A protein and the small-molecule ligand that binds it are described below.
Small molecule (SMILES): CC(C)=CCC/C(C)=C/CC/C(C)=C/CO[P](=O)(O)OP(=O)(O)O

Sequence of chain 1.C:
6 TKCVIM

Sequence of chain 1.A:
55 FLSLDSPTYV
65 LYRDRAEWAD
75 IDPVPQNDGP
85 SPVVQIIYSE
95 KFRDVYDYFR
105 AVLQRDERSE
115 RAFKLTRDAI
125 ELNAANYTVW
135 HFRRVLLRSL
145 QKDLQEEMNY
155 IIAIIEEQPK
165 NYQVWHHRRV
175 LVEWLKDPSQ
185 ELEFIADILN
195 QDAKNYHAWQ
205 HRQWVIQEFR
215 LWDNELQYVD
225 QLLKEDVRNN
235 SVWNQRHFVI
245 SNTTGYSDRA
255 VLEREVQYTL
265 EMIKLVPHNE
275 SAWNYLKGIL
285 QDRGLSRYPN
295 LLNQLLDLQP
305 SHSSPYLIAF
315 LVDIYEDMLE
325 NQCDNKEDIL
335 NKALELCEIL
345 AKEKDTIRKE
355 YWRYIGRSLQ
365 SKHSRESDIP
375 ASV

Binding-site contacts:
Ligand atom C4 contacts residue VAL9 of chain 1.C at 3.7 Å (hydrophobic).
Ligand atom O2B contacts residue HIS248 of chain 1.B at 2.8 Å (h-bond).
Ligand atom C11 contacts residue ILE10 of chain 1.C at 3.8 Å (hydrophobic).
Ligand atom O2A contacts residue LYS164 of chain 1.A at 3.1 Å (salt-bridge).
Ligand atom C12 contacts residue CYS254 of chain 1.B at 3.6 Å (hydrophobic).
Ligand atom C9 contacts residue GLY250 of chain 1.B at 3.4 Å.
Ligand atom C5 contacts residue TYR251 of chain 1.B at 4.0 Å (hydrophobic).
Ligand atom C14 contacts residue ILE10 of chain 1.C at 3.8 Å (hydrophobic).
Ligand atom O1 contacts residue VAL9 of chain 1.C at 3.7 Å.
Ligand atom O3A contacts residue TYR300 of chain 1.B at 3.7 Å.
Ligand atom C8 contacts residue GLY250 of chain 1.B at 3.5 Å.
Ligand atom O2A contacts residue VAL9 of chain 1.C at 4.0 Å.
Ligand atom O2B contacts residue ARG291 of chain 1.B at 2.8 Å (salt-bridge).
Ligand atom O2B contacts residue TYR300 of chain 1.B at 3.6 Å.
Ligand atom C10 contacts residue TRP303 of chain 1.B at 3.5 Å (hydrophobic).
Ligand atom C5 contacts residue HIS248 of chain 1.B at 3.9 Å.
Ligand atom PA contacts residue LYS164 of chain 1.A at 4.0 Å.
Ligand atom C14 contacts residue ARG202 of chain 1.B at 3.9 Å.
Ligand atom O1A contacts residue LYS164 of chain 1.A at 3.7 Å.
Ligand atom C4 contacts residue TYR166 of chain 1.A at 3.6 Å (hydrophobic).
Ligand atom C2 contacts residue HIS248 of chain 1.B at 3.3 Å.
Ligand atom C15 contacts residue TYR205 of chain 1.B at 3.8 Å (hydrophobic).
Ligand atom C10 contacts residue TYR361 of chain 1.B at 3.8 Å (hydrophobic).
Ligand atom O3B contacts residue TYR300 of chain 1.B at 2.6 Å (h-bond).
Ligand atom C8 contacts residue ILE10 of chain 1.C at 3.8 Å (hydrophobic).
Ligand atom O1A contacts residue LYS294 of chain 1.B at 3.6 Å (salt-bridge).
Ligand atom C1 contacts residue ARG291 of chain 1.B at 4.0 Å.
Ligand atom C12 contacts residue TRP303 of chain 1.B at 3.6 Å (hydrophobic).
Ligand atom O1B contacts residue ARG291 of chain 1.B at 4.0 Å.
Ligand atom O1A contacts residue ARG291 of chain 1.B at 2.8 Å (salt-bridge).
Ligand atom C10 contacts residue ILE10 of chain 1.C at 3.6 Å (hydrophobic).
Ligand atom PB contacts residue TYR300 of chain 1.B at 3.6 Å.
Ligand atom C6 contacts residue VAL9 of chain 1.C at 3.8 Å (hydrophobic).
Ligand atom C5 contacts residue TYR166 of chain 1.A at 3.8 Å (hydrophobic).
Ligand atom C14 contacts residue TRP102 of chain 1.B at 3.9 Å (hydrophobic).
Ligand atom O1B contacts residue LYS294 of chain 1.B at 2.8 Å (salt-bridge).
Ligand atom C4 contacts residue HIS201 of chain 1.A at 4.0 Å.
Ligand atom C15 contacts residue CYS254 of chain 1.B at 3.9 Å (hydrophobic).
Ligand atom C10 contacts residue GLY250 of chain 1.B at 3.8 Å.
Ligand atom C1 contacts residue HIS248 of chain 1.B at 3.9 Å.

Sequence of chain 1.B:
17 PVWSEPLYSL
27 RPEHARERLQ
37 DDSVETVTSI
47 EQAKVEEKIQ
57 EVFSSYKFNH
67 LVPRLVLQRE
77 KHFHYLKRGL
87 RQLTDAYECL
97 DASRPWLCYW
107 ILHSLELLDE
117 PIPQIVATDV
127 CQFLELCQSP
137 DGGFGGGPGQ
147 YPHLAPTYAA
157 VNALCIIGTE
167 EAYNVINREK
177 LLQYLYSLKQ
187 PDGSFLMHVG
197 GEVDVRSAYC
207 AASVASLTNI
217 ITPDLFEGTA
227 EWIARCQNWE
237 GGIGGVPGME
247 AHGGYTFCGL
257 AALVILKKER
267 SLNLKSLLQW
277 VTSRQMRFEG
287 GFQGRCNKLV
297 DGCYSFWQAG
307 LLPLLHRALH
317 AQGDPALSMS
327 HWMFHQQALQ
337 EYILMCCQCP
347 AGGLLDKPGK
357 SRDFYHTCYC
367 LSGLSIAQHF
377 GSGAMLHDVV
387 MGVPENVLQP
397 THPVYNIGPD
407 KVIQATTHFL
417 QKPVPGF